The protein below binds the small molecule below.
Small molecule (SMILES): NC(=O)CC[C@H](N)C(=O)O

Sequence of chain 1.K:
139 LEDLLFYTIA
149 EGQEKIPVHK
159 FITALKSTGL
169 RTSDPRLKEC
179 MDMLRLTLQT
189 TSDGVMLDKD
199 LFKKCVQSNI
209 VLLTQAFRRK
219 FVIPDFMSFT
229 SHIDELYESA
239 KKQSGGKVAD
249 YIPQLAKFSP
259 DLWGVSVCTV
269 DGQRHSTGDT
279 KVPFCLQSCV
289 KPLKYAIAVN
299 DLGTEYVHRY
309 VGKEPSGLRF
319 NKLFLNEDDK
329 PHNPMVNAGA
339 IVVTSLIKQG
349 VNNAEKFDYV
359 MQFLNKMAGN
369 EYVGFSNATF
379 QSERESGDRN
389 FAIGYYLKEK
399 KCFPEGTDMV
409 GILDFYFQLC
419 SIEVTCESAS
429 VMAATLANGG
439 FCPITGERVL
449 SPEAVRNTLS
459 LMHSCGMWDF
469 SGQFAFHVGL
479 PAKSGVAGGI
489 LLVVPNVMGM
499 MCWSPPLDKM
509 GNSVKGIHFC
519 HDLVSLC

Binding-site contacts:
Ligand atom NE2 contacts residue SER286 of chain 1.K at 2.6 Å (h-bond).
Ligand atom OE1 contacts residue ASN335 of chain 1.K at 2.1 Å (h-bond).
Ligand atom N contacts residue VAL484 of chain 1.K at 4.1 Å.
Ligand atom CB contacts residue GLN285 of chain 1.K at 4.0 Å.
Ligand atom OXT contacts residue ASN319 of chain 1.K at 3.9 Å.
Ligand atom CB contacts residue SER286 of chain 1.K at 4.2 Å.
Ligand atom OXT contacts residue ASN335 of chain 1.K at 4.2 Å.
Ligand atom C contacts residue ASN335 of chain 1.K at 4.5 Å.
Ligand atom O contacts residue ASN388 of chain 1.K at 2.6 Å (h-bond).
Ligand atom O contacts residue GLU381 of chain 1.K at 2.6 Å (salt-bridge).
Ligand atom OE1 contacts residue PHE318 of chain 1.K at 3.4 Å.
Ligand atom OE1 contacts residue LYS289 of chain 1.K at 3.5 Å (salt-bridge).
Ligand atom OXT contacts residue ASN388 of chain 1.K at 2.6 Å (h-bond).
Ligand atom CD contacts residue LYS289 of chain 1.K at 3.3 Å.
Ligand atom CD contacts residue ASN335 of chain 1.K at 3.1 Å.
Ligand atom CD contacts residue SER286 of chain 1.K at 3.1 Å.
Ligand atom C contacts residue ASN388 of chain 1.K at 3.0 Å.
Ligand atom C contacts residue GLU381 of chain 1.K at 3.7 Å.
Ligand atom CA contacts residue TYR249 of chain 1.K at 4.2 Å (hydrophobic).
Ligand atom OXT contacts residue GLU381 of chain 1.K at 4.3 Å.
Ligand atom OE1 contacts residue ASN319 of chain 1.K at 4.3 Å.
Ligand atom CG contacts residue LYS289 of chain 1.K at 3.6 Å.
Ligand atom CD contacts residue TYR414 of chain 1.K at 4.0 Å (hydrophobic).
Ligand atom N contacts residue ILE250 of chain 1.K at 3.4 Å.
Ligand atom NE2 contacts residue LYS289 of chain 1.K at 3.6 Å.
Ligand atom OE1 contacts residue SER286 of chain 1.K at 4.0 Å.
Ligand atom N contacts residue TYR249 of chain 1.K at 2.9 Å.
Ligand atom CD contacts residue PHE318 of chain 1.K at 3.7 Å (hydrophobic).
Ligand atom NE2 contacts residue PHE318 of chain 1.K at 3.0 Å.
Ligand atom OE1 contacts residue ASN388 of chain 1.K at 4.4 Å.
Ligand atom OE1 contacts residue TYR414 of chain 1.K at 3.7 Å.
Ligand atom CB contacts residue VAL484 of chain 1.K at 4.1 Å (hydrophobic).
Ligand atom O contacts residue TYR414 of chain 1.K at 4.4 Å.
Ligand atom CG contacts residue ASN335 of chain 1.K at 3.7 Å.
Ligand atom CG contacts residue SER286 of chain 1.K at 3.3 Å.
Ligand atom CG contacts residue TYR414 of chain 1.K at 3.5 Å (hydrophobic).
Ligand atom NE2 contacts residue ASN335 of chain 1.K at 4.2 Å.
Ligand atom NE2 contacts residue VAL484 of chain 1.K at 3.8 Å.